This small molecule binds to this protein.
Small molecule (SMILES): CC[C@H](C)[C@H](NC(=O)[C@@H](N)CCCCN)C(=O)N[C@@H](CC(C)C)C(=O)N[C@@H](CC1=NC=NC1)C(=O)N[C@@H](CCCN=C(N)N)C(=O)N[C@@H](CC(C)C)C(=O)N[C@@H](CC(C)C)C(=O)N[C@H](C=O)CCC(N)=O

Sequence of chain 1.A:
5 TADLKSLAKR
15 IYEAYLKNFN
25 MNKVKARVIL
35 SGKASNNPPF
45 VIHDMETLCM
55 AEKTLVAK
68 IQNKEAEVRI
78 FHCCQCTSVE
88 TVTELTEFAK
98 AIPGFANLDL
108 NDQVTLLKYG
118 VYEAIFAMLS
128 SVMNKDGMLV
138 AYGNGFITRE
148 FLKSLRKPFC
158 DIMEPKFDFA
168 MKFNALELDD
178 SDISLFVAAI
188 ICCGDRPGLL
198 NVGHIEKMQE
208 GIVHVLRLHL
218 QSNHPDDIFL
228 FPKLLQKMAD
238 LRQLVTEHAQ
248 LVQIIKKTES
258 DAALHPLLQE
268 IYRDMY

Binding-site contacts:
Ligand atom CD1 contacts residue ILE268 of chain 1.A at 3.8 Å (hydrophobic).
Ligand atom ND1 contacts residue LEU107 of chain 1.A at 3.6 Å.
Ligand atom C contacts residue LYS97 of chain 1.A at 4.1 Å.
Ligand atom N contacts residue GLU267 of chain 1.A at 3.1 Å (salt-bridge).
Ligand atom C contacts residue THR93 of chain 1.A at 3.9 Å.
Ligand atom CB contacts residue VAL111 of chain 1.A at 4.1 Å (hydrophobic).
Ligand atom CG2 contacts residue LEU264 of chain 1.A at 3.8 Å (hydrophobic).
Ligand atom CB contacts residue LEU264 of chain 1.A at 3.9 Å (hydrophobic).
Ligand atom CE1 contacts residue LEU107 of chain 1.A at 4.0 Å (hydrophobic).
Ligand atom CB contacts residue LEU107 of chain 1.A at 4.1 Å (hydrophobic).
Ligand atom CE1 contacts residue VAL111 of chain 1.A at 4.1 Å (hydrophobic).
Ligand atom CD1 contacts residue LEU264 of chain 1.A at 3.8 Å (hydrophobic).
Ligand atom CG1 contacts residue GLU267 of chain 1.A at 3.1 Å.
Ligand atom CG contacts residue GLN110 of chain 1.A at 4.0 Å.
Ligand atom CD1 contacts residue GLN110 of chain 1.A at 3.8 Å.
Ligand atom CD1 contacts residue VAL111 of chain 1.A at 3.8 Å (hydrophobic).
Ligand atom CD1 contacts residue GLU267 of chain 1.A at 3.5 Å.
Ligand atom CD1 contacts residue LEU264 of chain 1.A at 3.8 Å (hydrophobic).
Ligand atom C contacts residue GLU267 of chain 1.A at 3.6 Å.
Ligand atom CD1 contacts residue LEU107 of chain 1.A at 3.7 Å (hydrophobic).
Ligand atom CA contacts residue GLU267 of chain 1.A at 3.8 Å.
Ligand atom NE2 contacts residue LYS97 of chain 1.A at 2.9 Å (salt-bridge).
Ligand atom C contacts residue LYS97 of chain 1.A at 3.8 Å.
Ligand atom CA contacts residue LYS97 of chain 1.A at 3.9 Å.
Ligand atom N contacts residue GLU267 of chain 1.A at 3.5 Å (salt-bridge).
Ligand atom CE1 contacts residue ASN108 of chain 1.A at 3.7 Å.
Ligand atom ND1 contacts residue VAL111 of chain 1.A at 3.9 Å.
Ligand atom CB contacts residue THR93 of chain 1.A at 4.1 Å.
Ligand atom O contacts residue THR93 of chain 1.A at 3.6 Å.
Ligand atom CD2 contacts residue LEU114 of chain 1.A at 3.5 Å (hydrophobic).
Ligand atom CD2 contacts residue GLN110 of chain 1.A at 3.3 Å.
Ligand atom O contacts residue LYS97 of chain 1.A at 3.1 Å (salt-bridge).
Ligand atom CG contacts residue LEU114 of chain 1.A at 4.1 Å (hydrophobic).
Ligand atom CD2 contacts residue THR93 of chain 1.A at 3.7 Å.
Ligand atom CB contacts residue GLU267 of chain 1.A at 3.6 Å.
Ligand atom CB contacts residue GLU267 of chain 1.A at 3.4 Å.
Ligand atom CA contacts residue GLU267 of chain 1.A at 3.5 Å.
Ligand atom N contacts residue GLU267 of chain 1.A at 2.7 Å (salt-bridge).
Ligand atom CD1 contacts residue PRO263 of chain 1.A at 3.6 Å (hydrophobic).
Ligand atom CB contacts residue GLU267 of chain 1.A at 4.1 Å.